This protein binds this small molecule.
Small molecule (SMILES): CC(=O)N[C@@H]1[C@@H](O)[C@H](O)[C@@H](CO)O[C@H]1O

Sequence of chain 1.D:
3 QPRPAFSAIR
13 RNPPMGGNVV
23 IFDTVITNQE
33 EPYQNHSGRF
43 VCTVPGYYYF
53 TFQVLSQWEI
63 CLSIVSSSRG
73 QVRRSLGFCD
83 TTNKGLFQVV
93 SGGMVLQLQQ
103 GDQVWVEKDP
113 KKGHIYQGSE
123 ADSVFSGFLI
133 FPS

Binding-site contacts:
Ligand atom C7 contacts residue ASN37 of chain 1.D at 3.3 Å.
Ligand atom C7 contacts residue ASP25 of chain 1.D at 3.4 Å.
Ligand atom C1 contacts residue ASN37 of chain 1.D at 1.4 Å.
Ligand atom C8 contacts residue THR26 of chain 1.D at 4.0 Å.
Ligand atom C7 contacts residue THR26 of chain 1.D at 4.2 Å.
Ligand atom O7 contacts residue VAL27 of chain 1.D at 3.0 Å (h-bond).
Ligand atom O5 contacts residue ASN37 of chain 1.D at 2.4 Å (h-bond).
Ligand atom N2 contacts residue ASP25 of chain 1.D at 4.2 Å.
Ligand atom C5 contacts residue ASN37 of chain 1.D at 3.7 Å.
Ligand atom C8 contacts residue ASP25 of chain 1.D at 3.4 Å.
Ligand atom C8 contacts residue ASN37 of chain 1.D at 4.5 Å.
Ligand atom C2 contacts residue ASN37 of chain 1.D at 2.5 Å.
Ligand atom O7 contacts residue ASP25 of chain 1.D at 3.2 Å (salt-bridge).
Ligand atom C4 contacts residue ASN37 of chain 1.D at 4.3 Å.
Ligand atom O7 contacts residue THR26 of chain 1.D at 3.6 Å.
Ligand atom C7 contacts residue VAL27 of chain 1.D at 4.1 Å (hydrophobic).
Ligand atom N2 contacts residue ASN37 of chain 1.D at 3.0 Å (h-bond).
Ligand atom O7 contacts residue ASN37 of chain 1.D at 3.2 Å (h-bond).
Ligand atom C3 contacts residue ASN37 of chain 1.D at 3.8 Å.